Binding-site contacts:
Ligand atom OXT contacts residue THR51 of chain 1.F at 2.4 Å (h-bond).
Ligand atom N contacts residue ASP31 of chain 1.E at 3.2 Å (salt-bridge).
Ligand atom CD1 contacts residue THR51 of chain 1.F at 4.0 Å.
Ligand atom CG contacts residue THR54 of chain 1.F at 4.0 Å.
Ligand atom CD1 contacts residue SER55 of chain 1.E at 3.7 Å.
Ligand atom CE2 contacts residue GLN49 of chain 1.F at 3.9 Å.
Ligand atom CZ3 contacts residue GLY25 of chain 1.F at 3.8 Å.
Ligand atom N contacts residue THR27 of chain 1.E at 2.9 Å (h-bond).
Ligand atom CZ2 contacts residue CYS48 of chain 1.F at 3.9 Å (hydrophobic).
Ligand atom CE2 contacts residue CYS48 of chain 1.F at 3.9 Å (hydrophobic).
Ligand atom NE1 contacts residue CYS48 of chain 1.F at 3.7 Å.
Ligand atom O contacts residue GLY29 of chain 1.E at 3.1 Å (h-bond).
Ligand atom C contacts residue THR54 of chain 1.F at 3.7 Å.
Ligand atom O contacts residue THR51 of chain 1.F at 3.4 Å (h-bond).
Ligand atom OXT contacts residue THR54 of chain 1.F at 2.6 Å (h-bond).
Ligand atom CD1 contacts residue THR54 of chain 1.F at 4.0 Å.
Ligand atom CD1 contacts residue GLN49 of chain 1.F at 3.6 Å.
Ligand atom N contacts residue GLY29 of chain 1.E at 2.8 Å (h-bond).
Ligand atom CZ2 contacts residue ILE57 of chain 1.F at 3.7 Å (hydrophobic).
Ligand atom CH2 contacts residue ILE24 of chain 1.F at 3.8 Å (hydrophobic).
Ligand atom CA contacts residue GLY29 of chain 1.E at 3.6 Å.
Ligand atom CD2 contacts residue THR54 of chain 1.F at 4.0 Å.
Ligand atom NE1 contacts residue THR54 of chain 1.F at 4.0 Å.
Ligand atom O contacts residue SER55 of chain 1.E at 2.8 Å (h-bond).
Ligand atom N contacts residue ARG28 of chain 1.E at 3.9 Å.
Ligand atom N contacts residue THR32 of chain 1.E at 3.0 Å (h-bond).
Ligand atom CB contacts residue THR27 of chain 1.E at 3.9 Å.
Ligand atom C contacts residue SER55 of chain 1.E at 3.5 Å.
Ligand atom C contacts residue GLY29 of chain 1.E at 3.7 Å.
Ligand atom CB contacts residue THR32 of chain 1.E at 3.3 Å.
Ligand atom CA contacts residue THR32 of chain 1.E at 3.3 Å.
Ligand atom NE1 contacts residue GLN49 of chain 1.F at 2.9 Å (h-bond).
Ligand atom CE2 contacts residue THR54 of chain 1.F at 4.0 Å.
Ligand atom CA contacts residue THR27 of chain 1.E at 3.9 Å.
Ligand atom CH2 contacts residue GLY25 of chain 1.F at 3.8 Å.
Ligand atom CH2 contacts residue VAL23 of chain 1.F at 3.7 Å (hydrophobic).
Ligand atom CB contacts residue SER55 of chain 1.E at 3.8 Å.
Ligand atom CZ3 contacts residue VAL23 of chain 1.F at 3.7 Å (hydrophobic).
Ligand atom C contacts residue THR51 of chain 1.F at 3.3 Å.
Ligand atom O contacts residue ARG28 of chain 1.E at 3.5 Å.

Sequence of chain 1.E:
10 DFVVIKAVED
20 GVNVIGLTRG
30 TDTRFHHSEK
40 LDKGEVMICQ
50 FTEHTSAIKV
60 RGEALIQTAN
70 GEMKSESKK

Sequence of chain 1.F:
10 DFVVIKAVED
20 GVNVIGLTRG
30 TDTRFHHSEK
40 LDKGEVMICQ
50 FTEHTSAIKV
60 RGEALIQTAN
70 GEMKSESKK

The protein below binds the small molecule below.
Small molecule (SMILES): N[C@@H](Cc1c[nH]c2ccccc12)C(=O)O